The small molecule below binds the protein below.
Small molecule (SMILES): CC(=O)N[C@@H]1[C@@H](O)[C@H](O)[C@@H](CO)O[C@H]1O

Sequence of chain 1.K:
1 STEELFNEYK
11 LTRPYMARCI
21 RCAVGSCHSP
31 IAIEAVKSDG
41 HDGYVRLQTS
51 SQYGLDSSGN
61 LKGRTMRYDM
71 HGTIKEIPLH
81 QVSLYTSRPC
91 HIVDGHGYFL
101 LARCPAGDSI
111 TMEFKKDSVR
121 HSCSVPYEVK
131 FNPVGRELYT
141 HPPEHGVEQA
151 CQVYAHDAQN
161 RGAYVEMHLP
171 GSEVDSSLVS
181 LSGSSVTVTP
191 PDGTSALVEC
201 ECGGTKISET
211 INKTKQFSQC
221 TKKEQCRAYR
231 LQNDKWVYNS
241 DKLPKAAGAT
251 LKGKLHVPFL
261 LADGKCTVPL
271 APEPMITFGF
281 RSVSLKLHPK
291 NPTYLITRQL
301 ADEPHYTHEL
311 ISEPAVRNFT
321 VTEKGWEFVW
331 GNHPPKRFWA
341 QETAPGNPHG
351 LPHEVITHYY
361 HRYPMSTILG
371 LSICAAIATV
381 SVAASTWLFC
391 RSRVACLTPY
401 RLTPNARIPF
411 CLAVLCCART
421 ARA

Binding-site contacts:
Ligand atom C7 contacts residue ASN212 of chain 1.K at 3.7 Å.
Ligand atom N2 contacts residue ILE211 of chain 1.K at 4.0 Å.
Ligand atom O5 contacts residue ASN212 of chain 1.K at 2.4 Å (h-bond).
Ligand atom C2 contacts residue ASN212 of chain 1.K at 2.5 Å.
Ligand atom C3 contacts residue ASN212 of chain 1.K at 3.8 Å.
Ligand atom C1 contacts residue ASN212 of chain 1.K at 1.4 Å.
Ligand atom O7 contacts residue ASN212 of chain 1.K at 4.1 Å.
Ligand atom N2 contacts residue ASN212 of chain 1.K at 2.9 Å (h-bond).
Ligand atom C5 contacts residue ASN212 of chain 1.K at 3.7 Å.
Ligand atom C4 contacts residue ASN212 of chain 1.K at 4.2 Å.
Ligand atom C1 contacts residue ILE211 of chain 1.K at 4.2 Å (hydrophobic).